Sequence of chain 1.B:
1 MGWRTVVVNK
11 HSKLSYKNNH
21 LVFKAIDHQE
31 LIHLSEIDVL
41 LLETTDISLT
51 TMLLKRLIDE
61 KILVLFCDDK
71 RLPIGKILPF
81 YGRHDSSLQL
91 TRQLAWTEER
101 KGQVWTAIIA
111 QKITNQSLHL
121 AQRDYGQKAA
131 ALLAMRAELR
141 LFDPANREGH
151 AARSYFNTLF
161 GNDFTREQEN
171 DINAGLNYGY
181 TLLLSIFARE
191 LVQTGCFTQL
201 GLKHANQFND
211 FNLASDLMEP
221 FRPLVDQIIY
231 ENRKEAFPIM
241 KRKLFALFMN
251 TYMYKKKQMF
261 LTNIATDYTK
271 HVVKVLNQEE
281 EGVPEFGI

Binding-site contacts:
Ligand atom O3' contacts residue GLU219 of chain 1.B at 4.0 Å.
Ligand atom OP1 contacts residue GLU167 of chain 1.B at 3.5 Å (salt-bridge).
Ligand atom OP1 contacts residue ALA152 of chain 1.B at 3.9 Å.
Ligand atom C1' contacts residue ARG153 of chain 1.B at 3.5 Å.
Ligand atom O4' contacts residue ARG153 of chain 1.B at 2.9 Å (salt-bridge).
Ligand atom C2 contacts residue ASN146 of chain 1.B at 3.7 Å.
Ligand atom O4' contacts residue GLY149 of chain 1.B at 3.2 Å.
Ligand atom C2' contacts residue GLY149 of chain 1.B at 3.5 Å.
Ligand atom OP2 contacts residue GLU167 of chain 1.B at 2.6 Å (salt-bridge).
Ligand atom OP1 contacts residue PHE156 of chain 1.B at 3.8 Å.
Ligand atom C4 contacts residue ARG153 of chain 1.B at 3.8 Å.
Ligand atom N3 contacts residue ASN146 of chain 1.B at 3.3 Å (h-bond).
Ligand atom C2 contacts residue ASN146 of chain 1.B at 3.4 Å.
Ligand atom C1' contacts residue ARG153 of chain 1.B at 3.9 Å.
Ligand atom O4' contacts residue ARG153 of chain 1.B at 3.4 Å.
Ligand atom C5' contacts residue THR165 of chain 1.B at 3.7 Å.
Ligand atom C4' contacts residue GLU148 of chain 1.B at 3.6 Å.
Ligand atom C2' contacts residue GLU148 of chain 1.B at 3.7 Å.
Ligand atom O3' contacts residue GLU148 of chain 1.B at 2.9 Å (salt-bridge).
Ligand atom N2 contacts residue ASN146 of chain 1.B at 3.7 Å.
Ligand atom C5' contacts residue LYS112 of chain 1.B at 4.0 Å.
Ligand atom O3' contacts residue ALA152 of chain 1.B at 3.5 Å.
Ligand atom N3 contacts residue ARG153 of chain 1.B at 3.3 Å (salt-bridge).
Ligand atom P contacts residue GLU167 of chain 1.B at 3.5 Å.
Ligand atom C2 contacts residue ARG153 of chain 1.B at 3.5 Å.
Ligand atom N9 contacts residue ARG153 of chain 1.B at 3.9 Å.
Ligand atom N2 contacts residue HIS150 of chain 1.B at 3.5 Å (h-bond).
Ligand atom C1' contacts residue ASN146 of chain 1.B at 3.8 Å.
Ligand atom C5' contacts residue ARG153 of chain 1.B at 3.5 Å.
Ligand atom C3' contacts residue GLU148 of chain 1.B at 3.7 Å.
Ligand atom O5' contacts residue THR165 of chain 1.B at 4.0 Å.
Ligand atom C4' contacts residue ARG153 of chain 1.B at 3.4 Å.
Ligand atom OP1 contacts residue THR165 of chain 1.B at 3.5 Å.
Ligand atom C4' contacts residue ARG153 of chain 1.B at 3.6 Å.
Ligand atom OP1 contacts residue ARG166 of chain 1.B at 3.0 Å (salt-bridge).
Ligand atom O2 contacts residue ARG153 of chain 1.B at 2.6 Å (salt-bridge).
Ligand atom C1' contacts residue GLY149 of chain 1.B at 3.8 Å.
Ligand atom N3 contacts residue ASN146 of chain 1.B at 3.8 Å.
Ligand atom C1' contacts residue GLY149 of chain 1.B at 3.4 Å.
Ligand atom OP1 contacts residue THR165 of chain 1.B at 3.1 Å.

A protein and the small-molecule ligand that binds it are described below.
Small molecule (SMILES): Nc1ccn([C@H]2C[C@H](O[P](=O)(O)OC[C@H]3O[C@@H](n4ccc(N)nc4=O)C[C@@H]3O[P](=O)(O)OC[C@H]3O[C@@H](n4cnc5c(=O)nc(N)[nH]c54)C[C@@H]3O[P](=O)(O)OC[C@H]3O[C@@H](n4cnc5c(N)ncnc54)C[C@@H]3O[P](=O)(O)OC[C@H]3O[C@@H](n4cnc5c(=O)nc(N)[nH]c54)C[C@@H]3O)[C@@H](COP(=O)=O)O2)c(=O)n1